This protein binds this small molecule.
Small molecule (SMILES): CC[C@H](C)[C@H](NC(=O)[C@@H](NC(=O)[C@H](CC(C)C)NC(=O)[C@@H](N)CCCCN)C(C)C)C(=O)N[C@@H](CC(N)=O)C(=O)N[C@@H](CCCCN)C(=O)N[C@@H](CC(=O)O)C(=O)N[C@@H](CCSC)C(=O)N[C@@H](CCCN=C(N)N)C(=O)N[C@H](C(=O)N[C@@H](CC(=O)O)C(=O)N[C@@H](CC(C)C)C(=O)N[C@@H](Cc1ccccc1)C(=O)N[C@@H](CO)C(=O)N1CCC[C@H]1C(=O)N1CCC[C@H]1C(=O)N[C@H](C=O)CC(N)=O)[C@@H](C)O

Binding-site contacts:
Ligand atom NH1 contacts residue GLN1074 of chain 2.F at 3.8 Å.
Ligand atom NH2 contacts residue ASP1073 of chain 2.F at 3.0 Å (salt-bridge).
Ligand atom O contacts residue THR1065 of chain 2.F at 2.7 Å.
Ligand atom CG2 contacts residue ASN1069 of chain 2.F at 3.3 Å.
Ligand atom O contacts residue ASN1069 of chain 2.F at 3.0 Å (h-bond).
Ligand atom NH1 contacts residue ASN1069 of chain 2.F at 2.6 Å (h-bond).
Ligand atom C contacts residue ASN1069 of chain 2.F at 3.8 Å.
Ligand atom CB contacts residue GLN1074 of chain 2.F at 3.7 Å.
Ligand atom O contacts residue ARG1049 of chain 2.F at 3.0 Å.
Ligand atom C contacts residue THR1065 of chain 2.F at 2.9 Å.
Ligand atom N contacts residue THR1065 of chain 2.F at 2.3 Å (h-bond).
Ligand atom CB contacts residue GLN1074 of chain 2.F at 3.3 Å.
Ligand atom CD contacts residue GLN1074 of chain 2.F at 2.8 Å.
Ligand atom CZ contacts residue ASP1073 of chain 2.F at 3.6 Å.
Ligand atom C contacts residue ASN1069 of chain 2.F at 3.7 Å.
Ligand atom CA contacts residue THR1065 of chain 2.F at 3.4 Å.
Ligand atom CG contacts residue GLN1074 of chain 2.F at 3.5 Å.
Ligand atom O contacts residue THR1065 of chain 2.F at 3.5 Å (h-bond).
Ligand atom CD2 contacts residue GLN1074 of chain 2.F at 3.2 Å.
Ligand atom CD1 contacts residue THR1065 of chain 2.F at 2.6 Å.
Ligand atom CZ contacts residue GLN1074 of chain 2.F at 3.4 Å.
Ligand atom CG contacts residue THR1065 of chain 2.F at 3.6 Å.
Ligand atom CD1 contacts residue PHE1068 of chain 2.F at 3.5 Å (hydrophobic).
Ligand atom C contacts residue THR1065 of chain 2.F at 3.7 Å.
Ligand atom CD1 contacts residue LEU1064 of chain 2.F at 3.4 Å (hydrophobic).
Ligand atom CD1 contacts residue ILE1053 of chain 2.F at 3.6 Å (hydrophobic).
Ligand atom N contacts residue THR1065 of chain 2.F at 3.8 Å.
Ligand atom NE contacts residue GLN1074 of chain 2.F at 3.6 Å (h-bond).
Ligand atom CG2 contacts residue PHE1068 of chain 2.F at 3.6 Å (hydrophobic).
Ligand atom CE2 contacts residue GLN1074 of chain 2.F at 3.3 Å.
Ligand atom NZ contacts residue ASP1073 of chain 2.F at 3.3 Å (salt-bridge).
Ligand atom CA contacts residue THR1065 of chain 2.F at 2.7 Å.
Ligand atom NH1 contacts residue ASP1073 of chain 2.F at 3.4 Å (salt-bridge).
Ligand atom CG1 contacts residue PHE1068 of chain 2.F at 3.6 Å (hydrophobic).
Ligand atom CD2 contacts residue ALA1075 of chain 2.F at 3.6 Å (hydrophobic).
Ligand atom CA contacts residue ASN1069 of chain 2.F at 3.4 Å.
Ligand atom CD1 contacts residue ARG1049 of chain 2.F at 3.0 Å.
Ligand atom N contacts residue ASN1069 of chain 2.F at 3.0 Å (h-bond).
Ligand atom CD contacts residue ASN1069 of chain 2.F at 3.7 Å.
Ligand atom CB contacts residue THR1065 of chain 2.F at 3.6 Å.

Sequence of chain 2.F:
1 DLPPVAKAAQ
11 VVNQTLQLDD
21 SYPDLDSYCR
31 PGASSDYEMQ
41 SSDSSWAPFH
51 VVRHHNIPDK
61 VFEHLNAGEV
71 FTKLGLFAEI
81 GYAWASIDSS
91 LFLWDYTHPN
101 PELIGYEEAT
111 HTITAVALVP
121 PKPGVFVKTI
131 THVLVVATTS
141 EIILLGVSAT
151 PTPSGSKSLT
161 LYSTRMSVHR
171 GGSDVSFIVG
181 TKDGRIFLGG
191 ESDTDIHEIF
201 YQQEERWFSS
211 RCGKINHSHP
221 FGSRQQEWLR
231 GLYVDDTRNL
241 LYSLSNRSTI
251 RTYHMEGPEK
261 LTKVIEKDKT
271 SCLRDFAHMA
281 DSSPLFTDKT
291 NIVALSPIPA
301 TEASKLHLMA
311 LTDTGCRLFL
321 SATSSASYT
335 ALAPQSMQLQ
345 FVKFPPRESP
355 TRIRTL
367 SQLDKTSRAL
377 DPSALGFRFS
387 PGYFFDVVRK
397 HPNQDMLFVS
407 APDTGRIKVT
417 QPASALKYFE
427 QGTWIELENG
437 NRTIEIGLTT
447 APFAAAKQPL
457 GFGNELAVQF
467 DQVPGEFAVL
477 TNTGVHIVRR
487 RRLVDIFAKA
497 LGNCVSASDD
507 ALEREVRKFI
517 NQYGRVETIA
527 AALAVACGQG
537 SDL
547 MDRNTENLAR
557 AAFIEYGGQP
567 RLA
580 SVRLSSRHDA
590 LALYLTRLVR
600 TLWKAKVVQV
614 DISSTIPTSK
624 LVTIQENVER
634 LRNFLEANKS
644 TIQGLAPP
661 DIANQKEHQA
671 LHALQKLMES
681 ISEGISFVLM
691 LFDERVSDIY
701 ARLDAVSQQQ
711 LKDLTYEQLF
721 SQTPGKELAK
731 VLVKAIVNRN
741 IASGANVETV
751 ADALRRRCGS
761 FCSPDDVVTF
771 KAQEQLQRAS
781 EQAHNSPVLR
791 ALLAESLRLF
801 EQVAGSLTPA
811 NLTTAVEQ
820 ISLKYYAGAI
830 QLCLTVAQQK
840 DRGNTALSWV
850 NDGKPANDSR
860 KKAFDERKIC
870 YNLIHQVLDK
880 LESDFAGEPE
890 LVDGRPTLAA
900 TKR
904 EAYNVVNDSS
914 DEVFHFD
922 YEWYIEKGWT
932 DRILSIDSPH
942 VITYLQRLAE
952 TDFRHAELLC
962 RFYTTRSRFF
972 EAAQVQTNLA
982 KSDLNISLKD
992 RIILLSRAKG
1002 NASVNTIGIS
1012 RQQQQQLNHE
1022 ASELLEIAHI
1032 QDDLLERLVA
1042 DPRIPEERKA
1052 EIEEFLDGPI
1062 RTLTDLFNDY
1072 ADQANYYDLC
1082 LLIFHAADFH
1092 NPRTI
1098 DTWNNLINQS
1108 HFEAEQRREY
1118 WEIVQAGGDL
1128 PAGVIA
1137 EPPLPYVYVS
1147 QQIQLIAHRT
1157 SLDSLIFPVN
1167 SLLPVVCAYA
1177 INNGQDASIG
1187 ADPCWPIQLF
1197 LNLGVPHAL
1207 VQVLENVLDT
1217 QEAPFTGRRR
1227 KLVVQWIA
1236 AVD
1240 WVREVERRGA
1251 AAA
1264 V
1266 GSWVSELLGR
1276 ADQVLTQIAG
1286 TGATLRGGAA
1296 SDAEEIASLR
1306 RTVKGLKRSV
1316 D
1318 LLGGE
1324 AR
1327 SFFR